Binding-site contacts:
Ligand atom C1 contacts residue MET74 of chain 1.K at 4.1 Å (hydrophobic).
Ligand atom C13 contacts residue LEU92 of chain 1.K at 3.8 Å (hydrophobic).
Ligand atom C7 contacts residue LYS145 of chain 1.K at 4.0 Å.
Ligand atom C5 contacts residue LYS145 of chain 1.K at 4.0 Å.
Ligand atom C13 contacts residue GLU138 of chain 1.K at 4.0 Å.
Ligand atom C14 contacts residue VAL97 of chain 1.K at 3.8 Å (hydrophobic).
Ligand atom C12 contacts residue VAL97 of chain 1.K at 3.9 Å (hydrophobic).
Ligand atom O3 contacts residue ALA146 of chain 1.K at 4.1 Å.
Ligand atom C16 contacts residue GLY142 of chain 1.K at 4.0 Å.
Ligand atom C14 contacts residue GLY142 of chain 1.K at 3.8 Å.
Ligand atom C15 contacts residue GLY142 of chain 1.K at 3.5 Å.
Ligand atom C11 contacts residue VAL97 of chain 1.K at 3.6 Å (hydrophobic).
Ligand atom S contacts residue ARG33 of chain 1.K at 4.1 Å.
Ligand atom C16 contacts residue VAL97 of chain 1.K at 3.5 Å (hydrophobic).
Ligand atom C2 contacts residue PHE65 of chain 1.K at 3.9 Å (hydrophobic).
Ligand atom C13 contacts residue TYR107 of chain 1.K at 3.9 Å (hydrophobic).
Ligand atom N contacts residue MET74 of chain 1.K at 3.8 Å.
Ligand atom C4 contacts residue LYS145 of chain 1.K at 4.1 Å.
Ligand atom O1 contacts residue TYR107 of chain 1.K at 4.0 Å.
Ligand atom C12 contacts residue LEU92 of chain 1.K at 3.7 Å (hydrophobic).
Ligand atom C3 contacts residue PHE65 of chain 1.K at 3.6 Å (hydrophobic).
Ligand atom C7 contacts residue LEU37 of chain 1.K at 3.5 Å (hydrophobic).
Ligand atom C4 contacts residue PHE65 of chain 1.K at 3.9 Å (hydrophobic).
Ligand atom C5 contacts residue PHE45 of chain 1.K at 3.6 Å (hydrophobic).
Ligand atom O1 contacts residue GLY142 of chain 1.K at 3.8 Å.
Ligand atom C8 contacts residue LEU37 of chain 1.K at 3.7 Å (hydrophobic).
Ligand atom C3 contacts residue LEU71 of chain 1.K at 4.0 Å (hydrophobic).
Ligand atom C4 contacts residue PHE45 of chain 1.K at 3.9 Å (hydrophobic).
Ligand atom C6 contacts residue PHE45 of chain 1.K at 3.4 Å (hydrophobic).
Ligand atom C10 contacts residue PHE45 of chain 1.K at 4.1 Å (hydrophobic).
Ligand atom C12 contacts residue TYR107 of chain 1.K at 3.7 Å (hydrophobic).
Ligand atom C6 contacts residue GLN41 of chain 1.K at 4.0 Å.
Ligand atom C13 contacts residue VAL97 of chain 1.K at 3.9 Å (hydrophobic).
Ligand atom O2 contacts residue MET74 of chain 1.K at 3.6 Å (h-bond).
Ligand atom C2 contacts residue VAL97 of chain 1.K at 3.9 Å (hydrophobic).
Ligand atom C15 contacts residue VAL97 of chain 1.K at 3.5 Å (hydrophobic).
Ligand atom C7 contacts residue PHE45 of chain 1.K at 3.9 Å (hydrophobic).
Ligand atom C6 contacts residue LYS145 of chain 1.K at 4.1 Å.
Ligand atom C14 contacts residue GLU138 of chain 1.K at 3.4 Å.
Ligand atom O3 contacts residue ARG33 of chain 1.K at 2.7 Å (salt-bridge).

Sequence of chain 1.K:
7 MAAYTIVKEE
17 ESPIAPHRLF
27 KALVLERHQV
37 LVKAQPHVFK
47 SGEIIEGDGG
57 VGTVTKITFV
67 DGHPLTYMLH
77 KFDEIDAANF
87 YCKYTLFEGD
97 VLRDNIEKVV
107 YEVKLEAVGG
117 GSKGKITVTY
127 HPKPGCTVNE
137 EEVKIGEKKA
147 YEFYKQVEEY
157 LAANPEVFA

A small-molecule ligand and the protein it binds are described below.
Small molecule (SMILES): O=S(=O)(O)c1cccc2cccc(Nc3ccccc3)c12